The small molecule below binds the protein below.
Small molecule (SMILES): N#Cc1ccccc1-c1cc(-c2ccccn2)cn(-c2ccccc2)c1=O

Binding-site contacts:
Ligand atom N01 contacts residue LEU615 of chain 1.B at 3.8 Å.
Ligand atom C19 contacts residue ASP510 of chain 1.B at 3.4 Å.
Ligand atom C17 contacts residue ASP510 of chain 1.B at 3.8 Å.
Ligand atom C20 contacts residue PHE614 of chain 1.B at 3.5 Å (hydrophobic).
Ligand atom C05 contacts residue VAL783 of chain 1.B at 3.7 Å (hydrophobic).
Ligand atom C06 contacts residue TYR607 of chain 1.B at 3.1 Å (hydrophobic).
Ligand atom N21 contacts residue PHE614 of chain 1.B at 3.8 Å.
Ligand atom C25 contacts residue SER501 of chain 1.B at 3.7 Å.
Ligand atom C10 contacts residue SER507 of chain 1.B at 3.4 Å.
Ligand atom C14 contacts residue ASP510 of chain 1.B at 3.7 Å.
Ligand atom C16 contacts residue PRO511 of chain 1.B at 3.5 Å (hydrophobic).
Ligand atom N01 contacts residue PHE614 of chain 1.B at 3.8 Å.
Ligand atom C16 contacts residue ASN610 of chain 1.B at 3.3 Å.
Ligand atom C13 contacts residue ASP510 of chain 1.B at 3.5 Å.
Ligand atom C07 contacts residue SER507 of chain 1.B at 3.6 Å.
Ligand atom C12 contacts residue PRO511 of chain 1.B at 3.5 Å (hydrophobic).
Ligand atom C18 contacts residue SER776 of chain 1.C at 3.5 Å.
Ligand atom C08 contacts residue LEU611 of chain 1.B at 3.5 Å (hydrophobic).
Ligand atom C12 contacts residue LEU611 of chain 1.B at 3.6 Å (hydrophobic).
Ligand atom C09 contacts residue SER507 of chain 1.B at 3.5 Å.
Ligand atom C25 contacts residue LYS502 of chain 1.B at 3.4 Å.
Ligand atom C07 contacts residue LEU611 of chain 1.B at 3.7 Å (hydrophobic).
Ligand atom C07 contacts residue PHE508 of chain 1.B at 3.3 Å (hydrophobic).
Ligand atom C07 contacts residue TYR607 of chain 1.B at 3.6 Å (hydrophobic).
Ligand atom C27 contacts residue PHE614 of chain 1.B at 3.8 Å (hydrophobic).
Ligand atom N01 contacts residue ASN782 of chain 1.B at 3.5 Å (h-bond).
Ligand atom C20 contacts residue ASP510 of chain 1.B at 3.6 Å.
Ligand atom C14 contacts residue PHE614 of chain 1.B at 3.7 Å (hydrophobic).
Ligand atom C16 contacts residue PHE614 of chain 1.B at 3.5 Å (hydrophobic).
Ligand atom C06 contacts residue PHE508 of chain 1.B at 3.4 Å (hydrophobic).
Ligand atom C18 contacts residue ASP510 of chain 1.B at 3.4 Å.
Ligand atom N15 contacts residue PHE614 of chain 1.B at 3.5 Å.
Ligand atom N15 contacts residue PRO511 of chain 1.B at 3.5 Å.
Ligand atom C13 contacts residue PHE614 of chain 1.B at 3.8 Å (hydrophobic).
Ligand atom C08 contacts residue SER507 of chain 1.B at 3.8 Å.
Ligand atom C03 contacts residue LEU611 of chain 1.B at 3.6 Å (hydrophobic).
Ligand atom C23 contacts residue ASP510 of chain 1.B at 3.1 Å.
Ligand atom O11 contacts residue SER507 of chain 1.B at 3.6 Å.
Ligand atom C05 contacts residue SER606 of chain 1.A at 3.6 Å.
Ligand atom C17 contacts residue SER776 of chain 1.C at 3.0 Å.

Sequence of chain 1.A:
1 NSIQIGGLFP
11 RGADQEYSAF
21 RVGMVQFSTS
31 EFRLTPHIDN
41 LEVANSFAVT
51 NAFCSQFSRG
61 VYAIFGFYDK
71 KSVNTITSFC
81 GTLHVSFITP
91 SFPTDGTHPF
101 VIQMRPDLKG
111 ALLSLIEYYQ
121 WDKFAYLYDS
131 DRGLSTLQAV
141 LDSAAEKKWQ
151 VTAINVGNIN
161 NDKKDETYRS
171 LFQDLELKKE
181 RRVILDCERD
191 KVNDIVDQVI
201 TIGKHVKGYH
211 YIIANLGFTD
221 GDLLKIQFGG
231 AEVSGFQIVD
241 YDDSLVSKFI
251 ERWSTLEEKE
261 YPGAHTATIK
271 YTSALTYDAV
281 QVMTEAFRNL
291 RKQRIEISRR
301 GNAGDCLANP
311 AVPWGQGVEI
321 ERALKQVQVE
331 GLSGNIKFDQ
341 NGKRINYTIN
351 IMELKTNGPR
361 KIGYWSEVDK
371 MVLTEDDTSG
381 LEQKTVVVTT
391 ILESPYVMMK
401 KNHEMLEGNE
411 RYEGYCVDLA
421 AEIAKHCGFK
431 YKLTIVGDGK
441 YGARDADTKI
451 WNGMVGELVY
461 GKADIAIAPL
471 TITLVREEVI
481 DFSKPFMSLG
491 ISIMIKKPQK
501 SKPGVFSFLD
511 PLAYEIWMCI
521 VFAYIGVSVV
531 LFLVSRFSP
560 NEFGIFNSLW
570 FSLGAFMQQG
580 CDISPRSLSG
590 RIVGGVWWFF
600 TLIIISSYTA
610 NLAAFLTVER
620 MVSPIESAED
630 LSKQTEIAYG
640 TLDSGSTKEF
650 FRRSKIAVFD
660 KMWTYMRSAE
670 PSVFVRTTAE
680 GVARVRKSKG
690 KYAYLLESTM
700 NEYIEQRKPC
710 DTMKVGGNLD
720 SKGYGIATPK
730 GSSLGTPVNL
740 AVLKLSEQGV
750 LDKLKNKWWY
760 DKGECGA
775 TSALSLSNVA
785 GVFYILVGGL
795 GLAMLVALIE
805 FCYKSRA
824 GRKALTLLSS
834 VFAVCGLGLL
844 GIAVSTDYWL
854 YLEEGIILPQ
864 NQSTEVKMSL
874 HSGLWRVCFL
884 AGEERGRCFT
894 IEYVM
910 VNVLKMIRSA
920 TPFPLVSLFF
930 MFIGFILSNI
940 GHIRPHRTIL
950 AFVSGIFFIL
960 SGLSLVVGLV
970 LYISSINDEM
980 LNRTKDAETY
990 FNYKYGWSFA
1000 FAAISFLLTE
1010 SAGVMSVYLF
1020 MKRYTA

Sequence of chain 1.C:
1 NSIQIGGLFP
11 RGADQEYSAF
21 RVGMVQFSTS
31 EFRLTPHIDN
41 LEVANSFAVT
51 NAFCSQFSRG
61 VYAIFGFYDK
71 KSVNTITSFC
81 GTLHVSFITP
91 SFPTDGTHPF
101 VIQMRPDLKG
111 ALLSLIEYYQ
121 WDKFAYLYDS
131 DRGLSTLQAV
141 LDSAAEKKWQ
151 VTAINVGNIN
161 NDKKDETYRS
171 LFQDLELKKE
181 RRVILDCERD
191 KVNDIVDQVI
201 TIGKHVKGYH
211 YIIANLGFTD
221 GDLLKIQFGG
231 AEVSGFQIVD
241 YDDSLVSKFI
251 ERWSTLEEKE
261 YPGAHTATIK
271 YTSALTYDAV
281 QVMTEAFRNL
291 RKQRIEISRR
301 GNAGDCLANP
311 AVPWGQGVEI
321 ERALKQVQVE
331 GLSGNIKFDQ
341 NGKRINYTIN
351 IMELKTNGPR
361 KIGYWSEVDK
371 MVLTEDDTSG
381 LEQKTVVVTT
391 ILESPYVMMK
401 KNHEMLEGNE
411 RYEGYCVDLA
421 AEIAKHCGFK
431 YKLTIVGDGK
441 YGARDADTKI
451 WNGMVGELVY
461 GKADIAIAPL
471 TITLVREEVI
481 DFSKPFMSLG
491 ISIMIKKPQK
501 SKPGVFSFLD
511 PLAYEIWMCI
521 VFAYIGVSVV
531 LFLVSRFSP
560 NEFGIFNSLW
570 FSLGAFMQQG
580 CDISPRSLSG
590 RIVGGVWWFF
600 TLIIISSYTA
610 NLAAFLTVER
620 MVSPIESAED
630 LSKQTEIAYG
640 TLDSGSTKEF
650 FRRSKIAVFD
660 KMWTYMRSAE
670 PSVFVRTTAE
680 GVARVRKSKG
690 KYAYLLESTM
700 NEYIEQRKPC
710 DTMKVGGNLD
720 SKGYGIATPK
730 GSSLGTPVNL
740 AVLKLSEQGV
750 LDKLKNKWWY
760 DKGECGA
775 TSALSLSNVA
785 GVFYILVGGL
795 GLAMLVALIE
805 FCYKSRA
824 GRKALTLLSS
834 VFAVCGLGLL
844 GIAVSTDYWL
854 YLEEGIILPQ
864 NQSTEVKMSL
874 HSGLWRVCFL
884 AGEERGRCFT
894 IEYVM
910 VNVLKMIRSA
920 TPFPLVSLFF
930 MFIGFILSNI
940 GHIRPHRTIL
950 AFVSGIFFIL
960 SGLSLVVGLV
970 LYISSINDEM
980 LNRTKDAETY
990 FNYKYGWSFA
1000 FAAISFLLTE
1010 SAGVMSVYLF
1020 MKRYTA

Sequence of chain 1.B:
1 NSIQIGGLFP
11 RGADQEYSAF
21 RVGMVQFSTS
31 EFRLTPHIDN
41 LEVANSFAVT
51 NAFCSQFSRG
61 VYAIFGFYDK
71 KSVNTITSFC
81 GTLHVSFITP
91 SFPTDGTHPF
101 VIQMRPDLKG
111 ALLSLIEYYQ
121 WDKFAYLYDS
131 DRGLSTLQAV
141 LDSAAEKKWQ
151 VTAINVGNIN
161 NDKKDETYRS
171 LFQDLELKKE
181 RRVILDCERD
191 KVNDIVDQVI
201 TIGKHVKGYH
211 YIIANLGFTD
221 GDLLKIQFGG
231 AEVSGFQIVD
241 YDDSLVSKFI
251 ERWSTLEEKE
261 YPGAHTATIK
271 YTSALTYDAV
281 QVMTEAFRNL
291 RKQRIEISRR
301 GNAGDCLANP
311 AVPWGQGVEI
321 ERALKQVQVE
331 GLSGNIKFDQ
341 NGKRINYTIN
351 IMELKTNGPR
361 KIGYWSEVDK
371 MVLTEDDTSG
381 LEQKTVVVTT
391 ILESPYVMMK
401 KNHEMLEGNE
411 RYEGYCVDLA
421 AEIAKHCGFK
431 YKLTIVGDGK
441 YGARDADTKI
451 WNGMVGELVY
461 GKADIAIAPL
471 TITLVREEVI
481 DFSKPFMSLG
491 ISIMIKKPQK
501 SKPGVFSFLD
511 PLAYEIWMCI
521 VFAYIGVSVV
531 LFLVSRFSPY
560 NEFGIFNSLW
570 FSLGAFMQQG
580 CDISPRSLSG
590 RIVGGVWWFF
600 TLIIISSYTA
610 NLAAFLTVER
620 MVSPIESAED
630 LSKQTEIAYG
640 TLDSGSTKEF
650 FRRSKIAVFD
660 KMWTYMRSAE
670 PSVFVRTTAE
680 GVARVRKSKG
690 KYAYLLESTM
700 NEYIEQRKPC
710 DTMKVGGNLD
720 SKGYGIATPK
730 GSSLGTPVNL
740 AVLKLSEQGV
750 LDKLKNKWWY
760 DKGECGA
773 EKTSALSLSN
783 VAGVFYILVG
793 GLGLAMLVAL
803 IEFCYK